Sequence of chain 20.D:
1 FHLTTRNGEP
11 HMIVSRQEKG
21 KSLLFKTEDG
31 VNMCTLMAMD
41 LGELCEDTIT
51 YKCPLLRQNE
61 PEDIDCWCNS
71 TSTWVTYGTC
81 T

This small molecule binds to this protein.
Small molecule (SMILES): OC[C@H]1O[C@@H](O)[C@@H](O)[C@@H](O)[C@@H]1O

Binding-site contacts:
Ligand atom C2 contacts residue BMA1 of chain 20.V at 3.2 Å.
Ligand atom C4 contacts residue BMA1 of chain 20.V at 3.6 Å.
Ligand atom O2 contacts residue BMA1 of chain 20.V at 3.0 Å (h-bond).
Ligand atom O4 contacts residue BMA1 of chain 20.V at 4.0 Å.
Ligand atom C1 contacts residue NAG1 of chain 20.T at 1.7 Å.
Ligand atom C2 contacts residue HIS2 of chain 20.D at 4.5 Å.
Ligand atom C3 contacts residue BMA1 of chain 20.V at 2.5 Å.
Ligand atom C3 contacts residue NAG1 of chain 20.T at 4.1 Å.
Ligand atom C5 contacts residue NAG1 of chain 20.T at 3.8 Å.
Ligand atom C2 contacts residue NAG1 of chain 20.T at 2.9 Å.
Ligand atom O5 contacts residue NAG1 of chain 20.T at 2.5 Å (h-bond).
Ligand atom O2 contacts residue NAG1 of chain 20.T at 3.4 Å (h-bond).
Ligand atom O3 contacts residue BMA1 of chain 20.V at 1.1 Å.
Ligand atom O6 contacts residue NAG1 of chain 20.T at 4.5 Å.
Ligand atom O2 contacts residue HIS2 of chain 20.D at 3.4 Å (h-bond).